Binding-site contacts:
Ligand atom CAT contacts residue PHE198 of chain 1.G at 3.5 Å (hydrophobic).
Ligand atom CAU contacts residue CYS92 of chain 1.G at 3.9 Å (hydrophobic).
Ligand atom CAY contacts residue ILE22 of chain 1.L at 4.4 Å (hydrophobic).
Ligand atom CBE contacts residue LEU26 of chain 1.L at 4.5 Å (hydrophobic).
Ligand atom CAD contacts residue ILE201 of chain 1.G at 3.6 Å (hydrophobic).
Ligand atom CAS contacts residue CYS92 of chain 1.G at 4.5 Å (hydrophobic).
Ligand atom CAS contacts residue PHE198 of chain 1.G at 3.9 Å (hydrophobic).
Ligand atom CAE contacts residue PHE205 of chain 1.G at 3.8 Å (hydrophobic).
Ligand atom CAT contacts residue ILE22 of chain 1.L at 3.7 Å (hydrophobic).
Ligand atom CBC contacts residue ILE22 of chain 1.L at 3.8 Å (hydrophobic).
Ligand atom CAD contacts residue PHE198 of chain 1.G at 4.4 Å (hydrophobic).
Ligand atom CAR contacts residue ILE22 of chain 1.L at 3.7 Å (hydrophobic).
Ligand atom CBB contacts residue PRO89 of chain 1.G at 4.2 Å (hydrophobic).
Ligand atom CAD contacts residue PHE205 of chain 1.G at 3.8 Å (hydrophobic).
Ligand atom CBH contacts residue PHE198 of chain 1.G at 4.4 Å (hydrophobic).
Ligand atom CAR contacts residue PHE198 of chain 1.G at 4.0 Å (hydrophobic).
Ligand atom CBB contacts residue THR88 of chain 1.G at 3.8 Å.

Sequence of chain 1.L:
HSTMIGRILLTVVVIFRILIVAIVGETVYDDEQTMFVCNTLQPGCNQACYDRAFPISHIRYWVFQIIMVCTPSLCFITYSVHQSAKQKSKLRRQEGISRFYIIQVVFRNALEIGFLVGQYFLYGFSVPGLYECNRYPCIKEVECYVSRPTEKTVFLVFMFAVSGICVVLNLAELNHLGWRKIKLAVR

This protein binds this small molecule.
Small molecule (SMILES): CC(C)CCC[C@@H](C)[C@H]1CC[C@H]2[C@@H]3CC=C4C[C@@H](OC(=O)CCC(=O)O)CC[C@]4(C)[C@H]3CC[C@]12C

Sequence of chain 1.G:
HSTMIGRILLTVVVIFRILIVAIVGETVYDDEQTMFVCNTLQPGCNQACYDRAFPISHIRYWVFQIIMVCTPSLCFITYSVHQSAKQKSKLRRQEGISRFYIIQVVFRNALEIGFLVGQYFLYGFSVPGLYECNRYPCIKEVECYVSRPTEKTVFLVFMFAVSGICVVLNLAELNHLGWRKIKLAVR